Sequence of chain 1.C:
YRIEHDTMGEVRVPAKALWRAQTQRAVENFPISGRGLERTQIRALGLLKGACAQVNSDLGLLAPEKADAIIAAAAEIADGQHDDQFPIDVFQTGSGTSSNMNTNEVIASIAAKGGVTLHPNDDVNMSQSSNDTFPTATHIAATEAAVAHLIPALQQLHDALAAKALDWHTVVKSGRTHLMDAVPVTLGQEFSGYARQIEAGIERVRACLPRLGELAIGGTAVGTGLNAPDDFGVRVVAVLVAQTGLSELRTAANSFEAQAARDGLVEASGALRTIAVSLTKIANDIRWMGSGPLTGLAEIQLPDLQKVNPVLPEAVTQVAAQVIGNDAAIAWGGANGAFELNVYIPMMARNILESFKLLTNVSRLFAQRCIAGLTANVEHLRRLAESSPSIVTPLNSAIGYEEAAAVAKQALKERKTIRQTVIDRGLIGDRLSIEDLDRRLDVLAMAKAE

Sequence of chain 1.A:
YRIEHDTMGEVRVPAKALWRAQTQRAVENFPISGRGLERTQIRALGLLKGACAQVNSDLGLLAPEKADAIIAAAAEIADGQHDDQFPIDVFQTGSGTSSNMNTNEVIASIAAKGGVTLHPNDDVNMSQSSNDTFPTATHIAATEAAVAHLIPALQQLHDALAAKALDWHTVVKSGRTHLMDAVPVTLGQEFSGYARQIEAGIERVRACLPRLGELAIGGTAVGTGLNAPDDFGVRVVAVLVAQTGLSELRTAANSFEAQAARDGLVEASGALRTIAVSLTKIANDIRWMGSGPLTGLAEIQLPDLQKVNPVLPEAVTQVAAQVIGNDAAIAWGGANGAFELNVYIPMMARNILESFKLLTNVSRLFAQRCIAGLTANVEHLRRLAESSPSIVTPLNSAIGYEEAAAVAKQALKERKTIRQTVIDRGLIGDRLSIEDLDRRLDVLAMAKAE

A small-molecule ligand and the protein it binds are described below.
Small molecule (SMILES): CNS(=O)(=O)c1ccc(OC)c(NC(=O)Cc2n[nH]c(=O)c3ccccc23)c1

Binding-site contacts:
Ligand atom O2 contacts residue LEU429 of chain 1.A at 3.6 Å (h-bond).
Ligand atom N1 contacts residue ARG432 of chain 1.A at 3.7 Å.
Ligand atom C9 contacts residue ARG432 of chain 1.A at 3.5 Å.
Ligand atom O4 contacts residue ARG432 of chain 1.C at 3.2 Å.
Ligand atom C2 contacts residue KYZ1 of chain 1.H at 3.5 Å.
Ligand atom C3 contacts residue KYZ1 of chain 1.H at 3.6 Å.
Ligand atom O3 contacts residue ARG432 of chain 1.A at 3.0 Å (salt-bridge).
Ligand atom N contacts residue HIS397 of chain 1.C at 3.7 Å.
Ligand atom C4 contacts residue KYZ1 of chain 1.H at 3.6 Å.
Ligand atom O contacts residue ARG432 of chain 1.C at 3.6 Å.
Ligand atom N2 contacts residue ARG432 of chain 1.A at 3.6 Å.
Ligand atom C14 contacts residue HIS397 of chain 1.C at 3.7 Å.
Ligand atom O4 contacts residue KYZ1 of chain 1.H at 3.1 Å (h-bond).
Ligand atom C5 contacts residue KYZ1 of chain 1.H at 3.6 Å.
Ligand atom C1 contacts residue KYZ1 of chain 1.H at 3.4 Å.
Ligand atom C8 contacts residue ARG432 of chain 1.A at 3.7 Å.
Ligand atom N3 contacts residue ARG400 of chain 1.C at 3.5 Å (salt-bridge).
Ligand atom C1 contacts residue LEU303 of chain 1.A at 3.5 Å (hydrophobic).
Ligand atom C17 contacts residue KYZ1 of chain 1.H at 3.7 Å.
Ligand atom C13 contacts residue ALA307 of chain 1.C at 3.7 Å (hydrophobic).
Ligand atom O1 contacts residue KYZ1 of chain 1.H at 3.8 Å.
Ligand atom C13 contacts residue HIS397 of chain 1.C at 3.6 Å.
Ligand atom O1 contacts residue HIS397 of chain 1.C at 3.7 Å.
Ligand atom O contacts residue LEU303 of chain 1.A at 3.4 Å.
Ligand atom C contacts residue KYZ1 of chain 1.H at 3.6 Å.
Ligand atom C15 contacts residue ARG432 of chain 1.A at 3.5 Å.
Ligand atom C4 contacts residue GLY305 of chain 1.A at 3.7 Å.
Ligand atom C1 contacts residue LEU401 of chain 1.C at 3.6 Å (hydrophobic).
Ligand atom C4 contacts residue GLY305 of chain 1.C at 3.5 Å.
Ligand atom C16 contacts residue KYZ1 of chain 1.H at 3.4 Å.
Ligand atom N1 contacts residue LEU429 of chain 1.A at 3.6 Å.
Ligand atom C4 contacts residue THR304 of chain 1.A at 3.5 Å.
Ligand atom C17 contacts residue ARG400 of chain 1.C at 3.3 Å.
Ligand atom N contacts residue KYZ1 of chain 1.H at 3.5 Å.
Ligand atom C2 contacts residue LEU303 of chain 1.A at 3.1 Å (hydrophobic).
Ligand atom N2 contacts residue LEU429 of chain 1.A at 2.8 Å (h-bond).
Ligand atom O3 contacts residue KYZ1 of chain 1.H at 3.6 Å (h-bond).
Ligand atom C9 contacts residue LEU429 of chain 1.A at 3.6 Å (hydrophobic).
Ligand atom C10 contacts residue ARG432 of chain 1.A at 3.4 Å.
Ligand atom C14 contacts residue ALA307 of chain 1.C at 3.7 Å (hydrophobic).